A protein and the small-molecule ligand that binds it are described below.
Small molecule (SMILES): CC(=O)N[C@@H]1[C@@H](O)[C@H](O)[C@@H](CO)O[C@H]1O

Sequence of chain 1.A:
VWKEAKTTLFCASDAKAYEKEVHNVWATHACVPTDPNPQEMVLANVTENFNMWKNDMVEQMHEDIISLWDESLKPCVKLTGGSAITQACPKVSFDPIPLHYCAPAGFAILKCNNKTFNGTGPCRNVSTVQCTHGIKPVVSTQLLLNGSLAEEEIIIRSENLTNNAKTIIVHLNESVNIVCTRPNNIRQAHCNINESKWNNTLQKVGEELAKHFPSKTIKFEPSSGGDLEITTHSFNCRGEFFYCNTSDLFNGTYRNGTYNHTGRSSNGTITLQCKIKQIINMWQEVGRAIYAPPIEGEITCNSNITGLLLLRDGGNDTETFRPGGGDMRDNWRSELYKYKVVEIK

Binding-site contacts:
Ligand atom O3 contacts residue ASP95 of chain 1.A at 4.1 Å.
Ligand atom C1 contacts residue SER311 of chain 1.A at 4.0 Å.
Ligand atom C4 contacts residue ASN146 of chain 1.A at 4.2 Å.
Ligand atom N2 contacts residue SER311 of chain 1.A at 3.0 Å (h-bond).
Ligand atom N2 contacts residue ASN146 of chain 1.A at 2.8 Å (h-bond).
Ligand atom C1 contacts residue ASN310 of chain 1.A at 4.0 Å.
Ligand atom C3 contacts residue SER311 of chain 1.A at 4.1 Å.
Ligand atom C2 contacts residue ASN146 of chain 1.A at 2.4 Å.
Ligand atom C5 contacts residue NAG1 of chain 1.K at 3.7 Å.
Ligand atom C8 contacts residue PRO96 of chain 1.A at 3.9 Å (hydrophobic).
Ligand atom C8 contacts residue CYS309 of chain 1.A at 4.0 Å (hydrophobic).
Ligand atom O5 contacts residue NAG1 of chain 1.K at 3.7 Å.
Ligand atom C2 contacts residue ASN310 of chain 1.A at 4.2 Å.
Ligand atom C7 contacts residue ASN146 of chain 1.A at 3.4 Å.
Ligand atom C2 contacts residue SER311 of chain 1.A at 3.9 Å.
Ligand atom O7 contacts residue VAL138 of chain 1.A at 3.8 Å.
Ligand atom C3 contacts residue ASN310 of chain 1.A at 3.4 Å.
Ligand atom C7 contacts residue CYS309 of chain 1.A at 4.3 Å (hydrophobic).
Ligand atom C2 contacts residue ASP95 of chain 1.A at 4.3 Å.
Ligand atom C4 contacts residue ASN310 of chain 1.A at 3.7 Å.
Ligand atom C8 contacts residue ASP95 of chain 1.A at 3.8 Å.
Ligand atom O7 contacts residue SER311 of chain 1.A at 4.1 Å.
Ligand atom C6 contacts residue NAG1 of chain 1.K at 3.7 Å.
Ligand atom C1 contacts residue ASN146 of chain 1.A at 1.4 Å.
Ligand atom O7 contacts residue ASN146 of chain 1.A at 3.6 Å (h-bond).
Ligand atom O3 contacts residue ASN310 of chain 1.A at 4.3 Å.
Ligand atom C4 contacts residue ASP95 of chain 1.A at 4.3 Å.
Ligand atom C8 contacts residue ASN244 of chain 1.A at 4.2 Å.
Ligand atom C7 contacts residue SER311 of chain 1.A at 3.9 Å.
Ligand atom C5 contacts residue ASN146 of chain 1.A at 3.7 Å.
Ligand atom O4 contacts residue ASN310 of chain 1.A at 3.6 Å (h-bond).
Ligand atom C3 contacts residue ASN146 of chain 1.A at 3.7 Å.
Ligand atom O3 contacts residue CYS309 of chain 1.A at 3.6 Å (h-bond).
Ligand atom C1 contacts residue NAG1 of chain 1.K at 4.4 Å.
Ligand atom O5 contacts residue ASN146 of chain 1.A at 2.4 Å (h-bond).
Ligand atom O6 contacts residue LYS136 of chain 1.A at 3.8 Å.
Ligand atom C5 contacts residue ASN310 of chain 1.A at 3.4 Å.
Ligand atom O5 contacts residue LYS136 of chain 1.A at 3.8 Å.
Ligand atom N2 contacts residue CYS309 of chain 1.A at 4.3 Å.
Ligand atom O5 contacts residue ASN310 of chain 1.A at 4.2 Å.